This small molecule binds to this protein.
Small molecule (SMILES): CC(=O)N[C@@H]1[C@@H](O)[C@H](O)[C@@H](CO)O[C@H]1O

Sequence of chain 1.A:
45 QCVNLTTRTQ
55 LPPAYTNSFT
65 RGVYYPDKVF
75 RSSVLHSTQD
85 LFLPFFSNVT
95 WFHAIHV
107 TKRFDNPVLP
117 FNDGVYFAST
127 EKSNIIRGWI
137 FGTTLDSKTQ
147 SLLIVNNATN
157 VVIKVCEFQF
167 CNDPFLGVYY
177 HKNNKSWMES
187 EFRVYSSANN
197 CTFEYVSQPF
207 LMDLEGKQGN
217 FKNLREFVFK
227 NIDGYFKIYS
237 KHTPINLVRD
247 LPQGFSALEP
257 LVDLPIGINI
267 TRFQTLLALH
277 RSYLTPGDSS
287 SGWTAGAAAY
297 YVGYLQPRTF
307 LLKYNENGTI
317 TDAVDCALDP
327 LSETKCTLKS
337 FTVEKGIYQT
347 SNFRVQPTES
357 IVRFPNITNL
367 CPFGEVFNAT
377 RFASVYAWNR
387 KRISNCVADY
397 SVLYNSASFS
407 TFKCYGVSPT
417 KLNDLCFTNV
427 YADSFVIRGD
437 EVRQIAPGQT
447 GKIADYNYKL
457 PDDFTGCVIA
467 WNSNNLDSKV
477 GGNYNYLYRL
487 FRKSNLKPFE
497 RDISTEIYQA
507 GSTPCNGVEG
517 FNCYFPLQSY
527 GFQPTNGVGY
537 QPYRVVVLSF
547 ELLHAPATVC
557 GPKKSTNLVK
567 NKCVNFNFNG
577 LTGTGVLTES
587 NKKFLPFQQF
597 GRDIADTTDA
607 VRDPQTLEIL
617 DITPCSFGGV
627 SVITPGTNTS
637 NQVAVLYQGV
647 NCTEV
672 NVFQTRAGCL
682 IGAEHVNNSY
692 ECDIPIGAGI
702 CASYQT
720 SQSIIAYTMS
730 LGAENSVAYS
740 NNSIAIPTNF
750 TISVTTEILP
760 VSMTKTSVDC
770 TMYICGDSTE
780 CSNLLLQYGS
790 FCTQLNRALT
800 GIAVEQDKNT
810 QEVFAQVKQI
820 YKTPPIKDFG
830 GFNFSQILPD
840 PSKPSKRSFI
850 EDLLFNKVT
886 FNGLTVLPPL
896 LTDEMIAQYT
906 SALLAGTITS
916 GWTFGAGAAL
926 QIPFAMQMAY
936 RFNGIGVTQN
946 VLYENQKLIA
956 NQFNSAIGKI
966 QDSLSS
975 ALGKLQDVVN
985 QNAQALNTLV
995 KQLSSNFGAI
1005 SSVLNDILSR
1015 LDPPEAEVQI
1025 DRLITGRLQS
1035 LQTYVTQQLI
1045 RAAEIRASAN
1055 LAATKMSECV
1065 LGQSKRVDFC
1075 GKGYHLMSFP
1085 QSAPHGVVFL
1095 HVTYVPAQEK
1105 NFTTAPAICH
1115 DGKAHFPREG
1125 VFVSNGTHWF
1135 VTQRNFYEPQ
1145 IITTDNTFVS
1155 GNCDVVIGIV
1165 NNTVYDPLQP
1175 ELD

Binding-site contacts:
Ligand atom O5 contacts residue ASN374 of chain 1.A at 2.4 Å (h-bond).
Ligand atom C7 contacts residue ASN374 of chain 1.A at 3.2 Å.
Ligand atom N2 contacts residue ASN374 of chain 1.A at 3.0 Å (h-bond).
Ligand atom C5 contacts residue ASN374 of chain 1.A at 3.6 Å.
Ligand atom O3 contacts residue ASN374 of chain 1.A at 4.0 Å.
Ligand atom C3 contacts residue GLY370 of chain 1.A at 4.3 Å.
Ligand atom C7 contacts residue PHE373 of chain 1.A at 4.4 Å (hydrophobic).
Ligand atom C4 contacts residue ASN374 of chain 1.A at 4.2 Å.
Ligand atom O7 contacts residue ASN374 of chain 1.A at 2.8 Å (h-bond).
Ligand atom C2 contacts residue ASN374 of chain 1.A at 2.5 Å.
Ligand atom O7 contacts residue GLY370 of chain 1.A at 4.4 Å.
Ligand atom C2 contacts residue GLY370 of chain 1.A at 4.0 Å.
Ligand atom C8 contacts residue SER402 of chain 1.A at 3.9 Å.
Ligand atom C1 contacts residue ASN374 of chain 1.A at 1.4 Å.
Ligand atom C8 contacts residue ALA403 of chain 1.A at 3.9 Å (hydrophobic).
Ligand atom O3 contacts residue GLY370 of chain 1.A at 3.5 Å.
Ligand atom O7 contacts residue PHE373 of chain 1.A at 3.5 Å.
Ligand atom C3 contacts residue ASN374 of chain 1.A at 3.8 Å.